This small molecule binds to this protein.
Small molecule (SMILES): O=c1[nH]cnc2c([C@@H]3N[C@H](CO)[C@@H](O)[C@H]3O)c[nH]c12

Binding-site contacts:
Ligand atom N7 contacts residue GLY122 of chain 1.B at 3.6 Å.
Ligand atom O6 contacts residue GLY122 of chain 1.B at 3.4 Å.
Ligand atom N7 contacts residue THR230 of chain 1.B at 3.8 Å.
Ligand atom C5' contacts residue HIS243 of chain 1.B at 3.4 Å.
Ligand atom O6 contacts residue ASN231 of chain 1.B at 2.9 Å (h-bond).
Ligand atom N1 contacts residue VAL205 of chain 1.B at 3.7 Å.
Ligand atom O2' contacts residue PO41 of chain 1.F at 2.9 Å (h-bond).
Ligand atom N1 contacts residue GLU189 of chain 1.B at 2.7 Å (salt-bridge).
Ligand atom N7 contacts residue ALA121 of chain 1.B at 3.8 Å.
Ligand atom N4' contacts residue PO41 of chain 1.F at 3.0 Å (h-bond).
Ligand atom O3' contacts residue PO41 of chain 1.F at 2.7 Å (h-bond).
Ligand atom O3' contacts residue TYR92 of chain 1.B at 2.8 Å (h-bond).
Ligand atom C8 contacts residue ALA120 of chain 1.B at 3.4 Å (hydrophobic).
Ligand atom O2' contacts residue MET207 of chain 1.B at 2.8 Å (h-bond).
Ligand atom C6 contacts residue GLY122 of chain 1.B at 3.8 Å.
Ligand atom C5' contacts residue PHE153 of chain 1.C at 3.6 Å (hydrophobic).
Ligand atom C2 contacts residue MET207 of chain 1.B at 3.5 Å (hydrophobic).
Ligand atom C2' contacts residue PO41 of chain 1.F at 3.6 Å.
Ligand atom C6 contacts residue GLU189 of chain 1.B at 3.7 Å.
Ligand atom N7 contacts residue ASN231 of chain 1.B at 2.8 Å (h-bond).
Ligand atom N3 contacts residue GLY206 of chain 1.B at 3.5 Å.
Ligand atom O5' contacts residue HIS243 of chain 1.B at 2.5 Å (h-bond).
Ligand atom C5 contacts residue GLY122 of chain 1.B at 3.7 Å.
Ligand atom C9 contacts residue ALA120 of chain 1.B at 3.3 Å (hydrophobic).
Ligand atom C8 contacts residue ASN231 of chain 1.B at 3.7 Å.
Ligand atom C3' contacts residue MET207 of chain 1.B at 3.7 Å (hydrophobic).
Ligand atom O6 contacts residue GLU189 of chain 1.B at 3.8 Å.
Ligand atom O5' contacts residue TYR188 of chain 1.B at 2.8 Å (h-bond).
Ligand atom N3 contacts residue MET207 of chain 1.B at 3.5 Å.
Ligand atom C4' contacts residue PO41 of chain 1.F at 3.2 Å.
Ligand atom O3' contacts residue HIS90 of chain 1.B at 3.6 Å.
Ligand atom C1' contacts residue PO41 of chain 1.F at 3.3 Å.
Ligand atom C2' contacts residue MET207 of chain 1.B at 3.7 Å (hydrophobic).
Ligand atom O6 contacts residue LEU241 of chain 1.B at 3.6 Å.
Ligand atom C5' contacts residue TYR188 of chain 1.B at 3.5 Å (hydrophobic).
Ligand atom C1' contacts residue ALA120 of chain 1.B at 3.2 Å (hydrophobic).
Ligand atom C8 contacts residue THR230 of chain 1.B at 3.7 Å.
Ligand atom C2 contacts residue GLU189 of chain 1.B at 3.2 Å.
Ligand atom C3' contacts residue TYR92 of chain 1.B at 3.7 Å (hydrophobic).
Ligand atom C3' contacts residue PO41 of chain 1.F at 3.3 Å.

Sequence of chain 1.B:
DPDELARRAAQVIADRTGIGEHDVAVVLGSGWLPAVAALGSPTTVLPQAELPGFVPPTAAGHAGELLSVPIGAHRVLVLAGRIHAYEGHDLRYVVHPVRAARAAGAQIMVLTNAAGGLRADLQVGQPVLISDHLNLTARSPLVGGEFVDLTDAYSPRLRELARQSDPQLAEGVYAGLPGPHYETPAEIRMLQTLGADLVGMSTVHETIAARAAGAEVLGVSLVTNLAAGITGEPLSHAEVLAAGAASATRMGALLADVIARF

Sequence of chain 1.C:
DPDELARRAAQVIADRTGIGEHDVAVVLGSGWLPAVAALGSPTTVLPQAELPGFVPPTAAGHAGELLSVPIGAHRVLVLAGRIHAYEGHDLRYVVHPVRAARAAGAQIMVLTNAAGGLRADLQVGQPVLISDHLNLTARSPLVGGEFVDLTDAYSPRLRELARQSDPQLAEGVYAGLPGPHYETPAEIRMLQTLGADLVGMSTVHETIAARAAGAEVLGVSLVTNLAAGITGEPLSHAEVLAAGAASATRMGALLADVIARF